Sequence of chain 2.A:
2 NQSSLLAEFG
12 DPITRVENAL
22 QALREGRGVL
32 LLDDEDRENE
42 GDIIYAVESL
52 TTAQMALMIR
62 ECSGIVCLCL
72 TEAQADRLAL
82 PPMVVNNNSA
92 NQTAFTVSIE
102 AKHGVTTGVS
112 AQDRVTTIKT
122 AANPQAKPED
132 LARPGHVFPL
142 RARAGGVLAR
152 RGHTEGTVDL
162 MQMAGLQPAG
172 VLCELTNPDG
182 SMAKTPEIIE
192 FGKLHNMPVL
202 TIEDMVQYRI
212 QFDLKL

Binding-site contacts:
Ligand atom O12 contacts residue ARG38 of chain 1.A at 3.0 Å (salt-bridge).
Ligand atom C01 contacts residue THR155 of chain 1.A at 3.2 Å.
Ligand atom C06 contacts residue MN1 of chain 1.D at 3.1 Å.
Ligand atom O14 contacts residue HIS154 of chain 1.A at 3.0 Å (h-bond).
Ligand atom O05 contacts residue MN1 of chain 1.C at 2.3 Å.
Ligand atom O07 contacts residue HIS137 of chain 2.A at 2.9 Å (h-bond).
Ligand atom O12 contacts residue ARG151 of chain 1.A at 3.0 Å (salt-bridge).
Ligand atom P11 contacts residue ARG38 of chain 1.A at 3.7 Å.
Ligand atom C04 contacts residue GLU175 of chain 1.A at 3.3 Å.
Ligand atom C04 contacts residue MN1 of chain 1.C at 3.1 Å.
Ligand atom O14 contacts residue GLU39 of chain 1.A at 3.0 Å (salt-bridge).
Ligand atom O09 contacts residue CYS68 of chain 1.A at 3.2 Å (h-bond).
Ligand atom O13 contacts residue THR155 of chain 1.A at 2.9 Å (h-bond).
Ligand atom C06 contacts residue HIS137 of chain 2.A at 3.5 Å.
Ligand atom C01 contacts residue LEU173 of chain 1.A at 3.5 Å (hydrophobic).
Ligand atom P11 contacts residue HIS154 of chain 1.A at 3.7 Å.
Ligand atom O07 contacts residue GLU175 of chain 1.A at 3.4 Å (salt-bridge).
Ligand atom O13 contacts residue ARG151 of chain 1.A at 2.9 Å (salt-bridge).
Ligand atom O10 contacts residue MN1 of chain 1.C at 3.6 Å.
Ligand atom O09 contacts residue LEU141 of chain 1.A at 3.5 Å.
Ligand atom O07 contacts residue MN1 of chain 1.D at 2.2 Å.
Ligand atom O08 contacts residue MN1 of chain 1.C at 2.3 Å.
Ligand atom O05 contacts residue MN1 of chain 1.D at 2.3 Å.
Ligand atom O12 contacts residue THR94 of chain 1.A at 2.9 Å (h-bond).
Ligand atom C03 contacts residue ASP43 of chain 1.A at 3.2 Å.
Ligand atom O13 contacts residue HIS154 of chain 1.A at 3.2 Å (h-bond).
Ligand atom C04 contacts residue MN1 of chain 1.D at 3.0 Å.
Ligand atom C06 contacts residue GLU175 of chain 1.A at 3.3 Å.
Ligand atom O08 contacts residue HIS154 of chain 1.A at 3.3 Å (h-bond).
Ligand atom C03 contacts residue GLU175 of chain 1.A at 3.8 Å.
Ligand atom O10 contacts residue THR94 of chain 1.A at 3.5 Å.
Ligand atom O05 contacts residue GLU39 of chain 1.A at 3.1 Å (salt-bridge).
Ligand atom O13 contacts residue GLY153 of chain 1.A at 3.5 Å.
Ligand atom O10 contacts residue THR155 of chain 1.A at 3.5 Å (h-bond).
Ligand atom C02 contacts residue LEU173 of chain 1.A at 3.6 Å (hydrophobic).
Ligand atom C03 contacts residue MN1 of chain 1.C at 3.2 Å.
Ligand atom O14 contacts residue ARG38 of chain 1.A at 3.4 Å (salt-bridge).
Ligand atom O08 contacts residue ASP43 of chain 1.A at 2.2 Å (salt-bridge).
Ligand atom P11 contacts residue MN1 of chain 1.C at 3.3 Å.
Ligand atom O14 contacts residue MN1 of chain 1.C at 2.1 Å.

This protein binds this small molecule.
Small molecule (SMILES): O=C(CO)[C@H](O)[C@@H](O)COP(=O)(O)O

Sequence of chain 1.A:
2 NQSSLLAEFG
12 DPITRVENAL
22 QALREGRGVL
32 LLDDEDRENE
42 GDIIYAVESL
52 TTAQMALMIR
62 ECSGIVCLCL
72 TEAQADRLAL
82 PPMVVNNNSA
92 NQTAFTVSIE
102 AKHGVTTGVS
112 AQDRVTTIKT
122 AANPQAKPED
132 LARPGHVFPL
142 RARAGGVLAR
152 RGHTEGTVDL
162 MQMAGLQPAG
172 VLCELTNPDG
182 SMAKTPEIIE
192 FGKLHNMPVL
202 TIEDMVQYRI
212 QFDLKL